Sequence of chain 1.B:
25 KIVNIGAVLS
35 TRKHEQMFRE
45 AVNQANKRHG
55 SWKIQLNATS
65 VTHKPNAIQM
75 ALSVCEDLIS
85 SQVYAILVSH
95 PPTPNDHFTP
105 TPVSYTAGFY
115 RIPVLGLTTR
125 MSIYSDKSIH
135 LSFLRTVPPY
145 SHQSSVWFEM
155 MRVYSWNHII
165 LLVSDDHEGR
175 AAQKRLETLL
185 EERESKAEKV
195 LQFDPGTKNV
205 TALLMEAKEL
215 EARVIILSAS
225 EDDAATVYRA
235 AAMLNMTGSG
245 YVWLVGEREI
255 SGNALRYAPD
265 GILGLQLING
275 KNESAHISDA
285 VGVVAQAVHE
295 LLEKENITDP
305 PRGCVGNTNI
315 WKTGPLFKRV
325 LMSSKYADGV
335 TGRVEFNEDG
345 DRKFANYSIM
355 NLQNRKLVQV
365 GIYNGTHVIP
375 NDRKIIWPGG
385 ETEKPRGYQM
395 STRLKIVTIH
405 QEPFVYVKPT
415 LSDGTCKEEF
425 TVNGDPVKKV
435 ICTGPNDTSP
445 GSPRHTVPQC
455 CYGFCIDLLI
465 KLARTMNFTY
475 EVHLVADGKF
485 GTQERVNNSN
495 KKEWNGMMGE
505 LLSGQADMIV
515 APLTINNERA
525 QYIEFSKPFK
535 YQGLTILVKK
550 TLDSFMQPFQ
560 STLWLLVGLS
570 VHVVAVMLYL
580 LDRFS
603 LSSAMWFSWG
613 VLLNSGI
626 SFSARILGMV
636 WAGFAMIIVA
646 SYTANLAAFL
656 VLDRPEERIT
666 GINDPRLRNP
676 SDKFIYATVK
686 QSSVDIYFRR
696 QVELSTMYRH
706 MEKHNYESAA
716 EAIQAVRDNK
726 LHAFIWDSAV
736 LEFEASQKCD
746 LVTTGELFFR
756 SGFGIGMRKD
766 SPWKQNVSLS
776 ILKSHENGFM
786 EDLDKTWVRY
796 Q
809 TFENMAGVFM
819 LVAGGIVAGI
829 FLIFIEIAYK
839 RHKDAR

The small molecule below binds the protein below.
Small molecule (SMILES): CC(=O)N[C@@H]1[C@@H](O)[C@H](O)[C@@H](CO)O[C@H]1O

Binding-site contacts:
Ligand atom C1 contacts residue THR63 of chain 1.B at 3.9 Å.
Ligand atom C5 contacts residue THR63 of chain 1.B at 4.0 Å.
Ligand atom O7 contacts residue ASN61 of chain 1.B at 4.4 Å.
Ligand atom C6 contacts residue THR63 of chain 1.B at 4.1 Å.
Ligand atom C1 contacts residue ASN61 of chain 1.B at 1.4 Å.
Ligand atom C3 contacts residue ASN61 of chain 1.B at 3.8 Å.
Ligand atom O6 contacts residue ALA62 of chain 1.B at 2.4 Å (h-bond).
Ligand atom O6 contacts residue ASN61 of chain 1.B at 3.8 Å.
Ligand atom O7 contacts residue ASN28 of chain 1.B at 4.1 Å.
Ligand atom O5 contacts residue ALA62 of chain 1.B at 3.3 Å (h-bond).
Ligand atom C2 contacts residue THR63 of chain 1.B at 3.8 Å.
Ligand atom C4 contacts residue THR63 of chain 1.B at 3.9 Å.
Ligand atom C2 contacts residue ASN61 of chain 1.B at 2.5 Å.
Ligand atom O5 contacts residue THR63 of chain 1.B at 3.3 Å.
Ligand atom C7 contacts residue ASN61 of chain 1.B at 3.9 Å.
Ligand atom O6 contacts residue THR63 of chain 1.B at 4.4 Å.
Ligand atom C5 contacts residue ALA62 of chain 1.B at 4.0 Å (hydrophobic).
Ligand atom O5 contacts residue ASN61 of chain 1.B at 2.4 Å (h-bond).
Ligand atom C4 contacts residue ASN61 of chain 1.B at 4.2 Å.
Ligand atom C6 contacts residue ALA62 of chain 1.B at 3.3 Å (hydrophobic).
Ligand atom C5 contacts residue ASN61 of chain 1.B at 3.7 Å.
Ligand atom O7 contacts residue SER85 of chain 1.B at 3.6 Å.
Ligand atom C3 contacts residue THR63 of chain 1.B at 4.4 Å.
Ligand atom N2 contacts residue ASN61 of chain 1.B at 2.9 Å (h-bond).